Sequence of chain 1.C:
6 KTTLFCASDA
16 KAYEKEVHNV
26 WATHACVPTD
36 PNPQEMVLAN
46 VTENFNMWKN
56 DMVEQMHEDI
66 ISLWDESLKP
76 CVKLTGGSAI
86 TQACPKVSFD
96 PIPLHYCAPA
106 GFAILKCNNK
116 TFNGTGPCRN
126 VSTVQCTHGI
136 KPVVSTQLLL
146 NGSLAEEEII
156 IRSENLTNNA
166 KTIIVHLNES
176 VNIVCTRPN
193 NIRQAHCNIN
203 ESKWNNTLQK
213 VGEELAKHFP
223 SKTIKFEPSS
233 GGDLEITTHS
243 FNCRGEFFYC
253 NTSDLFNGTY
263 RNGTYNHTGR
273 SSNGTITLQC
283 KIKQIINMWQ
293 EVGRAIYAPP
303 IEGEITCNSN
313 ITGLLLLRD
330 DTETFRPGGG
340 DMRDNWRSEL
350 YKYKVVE

This small molecule binds to this protein.
Small molecule (SMILES): CC(=O)N[C@@H]1[C@@H](O)[C@H](O)[C@@H](CO)O[C@H]1O

Binding-site contacts:
Ligand atom C6 contacts residue SER204 of chain 1.C at 3.9 Å.
Ligand atom O5 contacts residue ASN207 of chain 1.C at 2.5 Å (h-bond).
Ligand atom C7 contacts residue ASN207 of chain 1.C at 3.1 Å.
Ligand atom C6 contacts residue GLU203 of chain 1.C at 3.4 Å.
Ligand atom O7 contacts residue ASN207 of chain 1.C at 4.0 Å.
Ligand atom O6 contacts residue SER273 of chain 1.C at 4.5 Å.
Ligand atom C8 contacts residue ASN207 of chain 1.C at 2.9 Å.
Ligand atom O7 contacts residue TYR267 of chain 1.C at 3.6 Å.
Ligand atom O5 contacts residue SER204 of chain 1.C at 3.6 Å.
Ligand atom O5 contacts residue GLU203 of chain 1.C at 3.1 Å.
Ligand atom C6 contacts residue GLY276 of chain 1.C at 4.0 Å.
Ligand atom C3 contacts residue ASN207 of chain 1.C at 3.7 Å.
Ligand atom C8 contacts residue HIS269 of chain 1.C at 4.0 Å.
Ligand atom C5 contacts residue ASN207 of chain 1.C at 3.8 Å.
Ligand atom O6 contacts residue GLY276 of chain 1.C at 3.7 Å.
Ligand atom C5 contacts residue GLU203 of chain 1.C at 3.9 Å.
Ligand atom C2 contacts residue ASN207 of chain 1.C at 2.3 Å.
Ligand atom C1 contacts residue ASN207 of chain 1.C at 1.5 Å.
Ligand atom C1 contacts residue GLU203 of chain 1.C at 3.7 Å.
Ligand atom O6 contacts residue GLU203 of chain 1.C at 2.7 Å (salt-bridge).
Ligand atom C4 contacts residue ASN207 of chain 1.C at 4.2 Å.
Ligand atom C1 contacts residue SER204 of chain 1.C at 4.2 Å.
Ligand atom N2 contacts residue ASN207 of chain 1.C at 2.8 Å (h-bond).
Ligand atom C5 contacts residue SER204 of chain 1.C at 4.0 Å.
Ligand atom C4 contacts residue GLU203 of chain 1.C at 4.3 Å.